Sequence of chain 59.F:
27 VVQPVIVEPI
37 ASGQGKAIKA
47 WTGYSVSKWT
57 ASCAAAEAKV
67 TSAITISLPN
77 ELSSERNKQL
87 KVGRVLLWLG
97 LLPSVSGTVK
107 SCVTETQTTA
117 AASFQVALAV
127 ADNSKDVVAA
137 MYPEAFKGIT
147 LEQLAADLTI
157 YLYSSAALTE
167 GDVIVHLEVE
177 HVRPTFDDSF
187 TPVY

Binding-site contacts:
Ligand atom N3 contacts residue TRP47 of chain 59.F at 3.4 Å.
Ligand atom C5' contacts residue ARG90 of chain 59.F at 4.3 Å.
Ligand atom C5 contacts residue TRP47 of chain 59.F at 3.8 Å (hydrophobic).
Ligand atom C2' contacts residue GLU140 of chain 59.F at 3.0 Å.
Ligand atom C1' contacts residue TRP47 of chain 59.F at 3.7 Å (hydrophobic).
Ligand atom C1' contacts residue GLU140 of chain 59.F at 2.7 Å.
Ligand atom C4' contacts residue GLU140 of chain 59.F at 3.4 Å.
Ligand atom C8 contacts residue TRP47 of chain 59.F at 3.6 Å (hydrophobic).
Ligand atom C2 contacts residue TRP47 of chain 59.F at 3.4 Å (hydrophobic).
Ligand atom N9 contacts residue LYS143 of chain 59.F at 3.2 Å (salt-bridge).
Ligand atom O4' contacts residue LYS143 of chain 59.F at 4.2 Å.
Ligand atom N1 contacts residue TRP47 of chain 59.F at 3.7 Å.
Ligand atom O4' contacts residue LYS143 of chain 59.F at 4.4 Å.
Ligand atom N6 contacts residue TRP47 of chain 59.F at 4.2 Å.
Ligand atom C8 contacts residue LYS143 of chain 59.F at 2.7 Å.
Ligand atom C1' contacts residue LYS143 of chain 59.F at 3.1 Å.
Ligand atom O4' contacts residue TRP47 of chain 59.F at 3.4 Å.
Ligand atom O2' contacts residue LYS143 of chain 59.F at 3.8 Å.
Ligand atom O2' contacts residue GLU140 of chain 59.F at 2.3 Å (salt-bridge).
Ligand atom C3' contacts residue GLU140 of chain 59.F at 3.8 Å.
Ligand atom N9 contacts residue GLU140 of chain 59.F at 4.1 Å.
Ligand atom C4 contacts residue TRP47 of chain 59.F at 3.3 Å (hydrophobic).
Ligand atom N7 contacts residue LYS143 of chain 59.F at 3.8 Å.
Ligand atom N7 contacts residue TRP47 of chain 59.F at 3.6 Å.
Ligand atom O3' contacts residue GLU140 of chain 59.F at 4.4 Å.
Ligand atom O4' contacts residue GLU140 of chain 59.F at 3.0 Å (salt-bridge).
Ligand atom C2' contacts residue LYS143 of chain 59.F at 3.7 Å.
Ligand atom C6 contacts residue TRP47 of chain 59.F at 3.7 Å (hydrophobic).
Ligand atom N9 contacts residue TRP47 of chain 59.F at 3.3 Å.

The small molecule below binds the protein below.
Small molecule (SMILES): Nc1ncnc2c1ncn2[C@@H]1O[C@H]([C@@H]2O[C@@H]3[C@H](O[P](=O)(O)O2)[C@@H](CO[P](=O)(O)O[C@H]2[C@@H](O)[C@H](n4cnc5c(N)ncnc54)O[C@@H]2COP(=O)=O)O[C@H]3n2ccc(=O)[nH]c2=O)[C@@H](O[P](=O)(O)OC[C@H]2O[C@@H](n3ccc(=O)[nH]c3=O)[C@H](O)[C@@H]2O)[C@H]1O